Sequence of chain 1.A:
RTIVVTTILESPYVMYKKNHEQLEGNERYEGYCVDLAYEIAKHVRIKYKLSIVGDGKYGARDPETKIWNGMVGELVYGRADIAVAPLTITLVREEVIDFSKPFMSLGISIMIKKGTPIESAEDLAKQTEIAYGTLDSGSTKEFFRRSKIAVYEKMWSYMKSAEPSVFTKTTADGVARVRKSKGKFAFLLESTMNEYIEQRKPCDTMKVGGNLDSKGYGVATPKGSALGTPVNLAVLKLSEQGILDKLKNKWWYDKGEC

This protein binds this small molecule.
Small molecule (SMILES): Cc1onc(O)c1C[C@H](N)C(=O)O

Binding-site contacts:
Ligand atom OE2 contacts residue MET212 of chain 1.A at 3.5 Å.
Ligand atom C contacts residue TYR77 of chain 1.A at 3.9 Å (hydrophobic).
Ligand atom CD2 contacts residue GLU209 of chain 1.A at 3.2 Å.
Ligand atom CA contacts residue PRO105 of chain 1.A at 4.1 Å (hydrophobic).
Ligand atom OT2 contacts residue SER158 of chain 1.A at 2.9 Å (h-bond).
Ligand atom C contacts residue SER158 of chain 1.A at 3.2 Å.
Ligand atom OT1 contacts residue PRO105 of chain 1.A at 3.7 Å.
Ligand atom OT1 contacts residue ARG112 of chain 1.A at 2.8 Å (salt-bridge).
Ligand atom N contacts residue GLU209 of chain 1.A at 2.5 Å (salt-bridge).
Ligand atom OT1 contacts residue SER158 of chain 1.A at 3.8 Å.
Ligand atom CA contacts residue SER158 of chain 1.A at 3.3 Å.
Ligand atom C contacts residue THR107 of chain 1.A at 3.8 Å.
Ligand atom CE2 contacts residue MET212 of chain 1.A at 3.8 Å (hydrophobic).
Ligand atom CE2 contacts residue GLU29 of chain 1.A at 4.0 Å.
Ligand atom CE2 contacts residue GLU209 of chain 1.A at 3.6 Å.
Ligand atom CD1 contacts residue GLU209 of chain 1.A at 3.7 Å.
Ligand atom CB contacts residue LEU154 of chain 1.A at 4.0 Å (hydrophobic).
Ligand atom N contacts residue PRO105 of chain 1.A at 2.9 Å (h-bond).
Ligand atom OT2 contacts residue GLY157 of chain 1.A at 3.3 Å.
Ligand atom NE1 contacts residue LEU208 of chain 1.A at 3.6 Å.
Ligand atom CB contacts residue GLU209 of chain 1.A at 4.0 Å.
Ligand atom C contacts residue ARG112 of chain 1.A at 3.5 Å.
Ligand atom CE2 contacts residue TYR77 of chain 1.A at 3.3 Å (hydrophobic).
Ligand atom N contacts residue THR107 of chain 1.A at 2.8 Å (h-bond).
Ligand atom CD1 contacts residue THR159 of chain 1.A at 3.8 Å.
Ligand atom OT1 contacts residue LEU106 of chain 1.A at 3.5 Å.
Ligand atom CA contacts residue GLU209 of chain 1.A at 3.5 Å.
Ligand atom CB contacts residue TYR77 of chain 1.A at 3.8 Å (hydrophobic).
Ligand atom N contacts residue TYR236 of chain 1.A at 3.6 Å.
Ligand atom OT1 contacts residue THR107 of chain 1.A at 2.9 Å (h-bond).
Ligand atom CA contacts residue THR107 of chain 1.A at 3.5 Å.
Ligand atom OT2 contacts residue TYR77 of chain 1.A at 3.5 Å.
Ligand atom NE1 contacts residue GLU209 of chain 1.A at 3.1 Å (salt-bridge).
Ligand atom CG contacts residue GLU209 of chain 1.A at 3.3 Å.
Ligand atom CE2 contacts residue TYR236 of chain 1.A at 4.1 Å (hydrophobic).
Ligand atom OT2 contacts residue ARG112 of chain 1.A at 2.8 Å (salt-bridge).
Ligand atom OE1 contacts residue THR159 of chain 1.A at 2.8 Å (h-bond).
Ligand atom OE2 contacts residue GLU209 of chain 1.A at 3.5 Å (salt-bridge).
Ligand atom OE1 contacts residue GLU209 of chain 1.A at 4.1 Å.
Ligand atom OT1 contacts residue TYR77 of chain 1.A at 3.7 Å.